Binding-site contacts:
Ligand atom N2 contacts residue VAL313 of chain 1.E at 3.7 Å.
Ligand atom C6 contacts residue THR58 of chain 1.L at 3.5 Å.
Ligand atom O7 contacts residue ASP55 of chain 1.L at 2.9 Å (salt-bridge).
Ligand atom O5 contacts residue GLY104 of chain 1.L at 3.4 Å (h-bond).
Ligand atom O6 contacts residue THR58 of chain 1.L at 3.4 Å (h-bond).
Ligand atom O6 contacts residue GLY104 of chain 1.L at 2.9 Å (h-bond).
Ligand atom C8 contacts residue SER61 of chain 1.E at 3.8 Å.
Ligand atom O2 contacts residue GLN57 of chain 1.L at 3.9 Å.
Ligand atom O5 contacts residue TYR54 of chain 1.L at 3.3 Å (h-bond).
Ligand atom O6 contacts residue THR72 of chain 1.L at 3.1 Å (h-bond).
Ligand atom C6 contacts residue GLY104 of chain 1.L at 3.7 Å.
Ligand atom C6 contacts residue ASP55 of chain 1.L at 3.4 Å.
Ligand atom O6 contacts residue GLY56 of chain 1.L at 3.4 Å.
Ligand atom C6 contacts residue GLY56 of chain 1.L at 3.2 Å.
Ligand atom O3 contacts residue THR74 of chain 1.L at 3.9 Å.
Ligand atom O5 contacts residue ASN301 of chain 1.E at 2.3 Å (h-bond).
Ligand atom C8 contacts residue VAL313 of chain 1.E at 3.6 Å (hydrophobic).
Ligand atom C6 contacts residue LYS315 of chain 1.E at 4.0 Å.
Ligand atom O7 contacts residue ASN301 of chain 1.E at 2.8 Å (h-bond).
Ligand atom C1 contacts residue ASP55 of chain 1.L at 3.9 Å.
Ligand atom C4 contacts residue THR74 of chain 1.L at 3.7 Å.
Ligand atom C1 contacts residue ASN301 of chain 1.E at 1.4 Å.
Ligand atom O6 contacts residue TYR54 of chain 1.L at 3.4 Å (h-bond).
Ligand atom C7 contacts residue ASN301 of chain 1.E at 3.0 Å.
Ligand atom O5 contacts residue ASP55 of chain 1.L at 3.9 Å.
Ligand atom C2 contacts residue ASN301 of chain 1.E at 2.5 Å.
Ligand atom C1 contacts residue GLY104 of chain 1.L at 3.8 Å.
Ligand atom C5 contacts residue ASN301 of chain 1.E at 3.6 Å.
Ligand atom C5 contacts residue TYR54 of chain 1.L at 3.8 Å (hydrophobic).
Ligand atom C6 contacts residue TYR54 of chain 1.L at 3.3 Å (hydrophobic).
Ligand atom C7 contacts residue ASP55 of chain 1.L at 4.0 Å.
Ligand atom C7 contacts residue VAL313 of chain 1.E at 3.8 Å (hydrophobic).
Ligand atom O6 contacts residue GLN57 of chain 1.L at 4.0 Å.
Ligand atom O4 contacts residue THR74 of chain 1.L at 2.9 Å (h-bond).
Ligand atom C5 contacts residue ASP55 of chain 1.L at 3.9 Å.
Ligand atom C1 contacts residue TYR54 of chain 1.L at 4.0 Å (hydrophobic).
Ligand atom N2 contacts residue ASN301 of chain 1.E at 2.9 Å (h-bond).
Ligand atom C3 contacts residue ASN301 of chain 1.E at 3.8 Å.
Ligand atom C1 contacts residue VAL313 of chain 1.E at 4.0 Å (hydrophobic).
Ligand atom C6 contacts residue THR72 of chain 1.L at 4.0 Å.

Sequence of chain 1.C:
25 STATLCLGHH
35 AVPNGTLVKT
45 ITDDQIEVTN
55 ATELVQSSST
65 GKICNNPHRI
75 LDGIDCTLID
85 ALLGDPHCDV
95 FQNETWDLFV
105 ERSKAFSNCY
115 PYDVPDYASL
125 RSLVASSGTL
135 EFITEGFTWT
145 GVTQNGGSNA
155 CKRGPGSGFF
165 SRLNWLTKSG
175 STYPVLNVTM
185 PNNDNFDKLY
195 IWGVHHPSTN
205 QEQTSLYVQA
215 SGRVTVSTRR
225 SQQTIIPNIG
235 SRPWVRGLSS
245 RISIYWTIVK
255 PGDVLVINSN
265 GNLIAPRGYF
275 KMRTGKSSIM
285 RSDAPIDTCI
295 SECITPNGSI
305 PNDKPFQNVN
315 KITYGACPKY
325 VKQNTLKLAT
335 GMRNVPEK

Sequence of chain 1.L:
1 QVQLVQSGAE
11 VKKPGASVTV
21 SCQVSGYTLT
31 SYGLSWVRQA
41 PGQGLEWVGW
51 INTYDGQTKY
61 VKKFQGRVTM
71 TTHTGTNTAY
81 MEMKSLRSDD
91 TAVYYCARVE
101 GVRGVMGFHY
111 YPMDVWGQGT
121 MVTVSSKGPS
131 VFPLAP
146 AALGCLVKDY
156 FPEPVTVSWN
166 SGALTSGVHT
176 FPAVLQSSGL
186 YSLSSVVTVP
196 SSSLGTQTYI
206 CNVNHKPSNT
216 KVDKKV

This small molecule binds to this protein.
Small molecule (SMILES): CC(=O)N[C@H]1[C@H](O[C@H]2[C@H](O)[C@@H](NC(C)=O)CO[C@@H]2CO)O[C@H](CO)[C@@H](O[C@@H]2O[C@H](CO[C@H]3O[C@H](CO[C@H]4O[C@H](CO)[C@@H](O)[C@H](O)[C@@H]4O[C@H]4O[C@H](CO)[C@@H](O)[C@H](O)[C@@H]4O)[C@@H](O)[C@H](O[C@H]4O[C@H](CO)[C@@H](O)[C@H](O)[C@@H]4O)[C@@H]3O)[C@@H](O)[C@H](O[C@H]3O[C@H](CO)[C@@H](O)[C@H](O)[C@@H]3O)[C@@H]2O)[C@@H]1O

Sequence of chain 1.E:
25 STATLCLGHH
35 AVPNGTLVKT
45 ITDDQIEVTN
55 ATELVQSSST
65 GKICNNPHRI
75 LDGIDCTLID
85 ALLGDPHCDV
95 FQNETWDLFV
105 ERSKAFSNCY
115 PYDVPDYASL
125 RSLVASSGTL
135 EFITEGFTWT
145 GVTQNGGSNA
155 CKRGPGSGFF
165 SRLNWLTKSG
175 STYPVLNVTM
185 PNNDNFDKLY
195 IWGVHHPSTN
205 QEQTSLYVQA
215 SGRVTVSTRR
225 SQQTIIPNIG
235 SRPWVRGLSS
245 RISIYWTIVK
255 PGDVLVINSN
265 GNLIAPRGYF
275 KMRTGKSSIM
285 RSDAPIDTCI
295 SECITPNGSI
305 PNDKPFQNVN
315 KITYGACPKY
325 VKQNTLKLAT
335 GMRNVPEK